Binding-site contacts:
Ligand atom O6 contacts residue GLU150 of chain 3.B at 3.5 Å.
Ligand atom N2 contacts residue THR156 of chain 3.B at 4.0 Å.
Ligand atom C2 contacts residue ASN154 of chain 3.B at 2.5 Å.
Ligand atom C5 contacts residue ASN154 of chain 3.B at 3.7 Å.
Ligand atom C1 contacts residue ASN154 of chain 3.B at 1.5 Å.
Ligand atom O5 contacts residue THR156 of chain 3.B at 3.9 Å.
Ligand atom O5 contacts residue SER151 of chain 3.B at 4.0 Å.
Ligand atom C7 contacts residue THR156 of chain 3.B at 4.4 Å.
Ligand atom C6 contacts residue GLU150 of chain 3.B at 4.0 Å.
Ligand atom O6 contacts residue ALA147 of chain 3.B at 3.8 Å.
Ligand atom C6 contacts residue ALA147 of chain 3.B at 3.3 Å (hydrophobic).
Ligand atom C1 contacts residue GLU150 of chain 3.B at 4.3 Å.
Ligand atom C7 contacts residue ASN154 of chain 3.B at 3.3 Å.
Ligand atom C5 contacts residue GLU150 of chain 3.B at 4.4 Å.
Ligand atom C4 contacts residue ASN154 of chain 3.B at 4.2 Å.
Ligand atom C5 contacts residue THR156 of chain 3.B at 4.2 Å.
Ligand atom O5 contacts residue ASN154 of chain 3.B at 2.4 Å (h-bond).
Ligand atom C1 contacts residue THR156 of chain 3.B at 3.5 Å.
Ligand atom O7 contacts residue ASN154 of chain 3.B at 3.3 Å (h-bond).
Ligand atom C8 contacts residue ASN154 of chain 3.B at 4.5 Å.
Ligand atom C3 contacts residue ASN154 of chain 3.B at 3.9 Å.
Ligand atom C8 contacts residue THR156 of chain 3.B at 4.1 Å.
Ligand atom N2 contacts residue ASN154 of chain 3.B at 3.0 Å (h-bond).
Ligand atom C6 contacts residue SER151 of chain 3.B at 4.1 Å.
Ligand atom O5 contacts residue GLU150 of chain 3.B at 3.5 Å.

A small-molecule ligand and the protein it binds are described below.
Small molecule (SMILES): CC(=O)N[C@@H]1[C@@H](O)[C@H](O)[C@@H](CO)O[C@H]1O

Sequence of chain 3.B:
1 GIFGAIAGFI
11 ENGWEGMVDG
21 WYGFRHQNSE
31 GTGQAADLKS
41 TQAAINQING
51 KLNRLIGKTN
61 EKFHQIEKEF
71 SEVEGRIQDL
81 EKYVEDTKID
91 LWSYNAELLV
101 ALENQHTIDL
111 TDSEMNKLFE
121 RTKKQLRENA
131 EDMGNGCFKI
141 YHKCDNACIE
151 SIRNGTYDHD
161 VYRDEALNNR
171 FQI